Binding-site contacts:
Ligand atom N2 contacts residue ASN369 of chain 1.A at 3.0 Å (h-bond).
Ligand atom C1 contacts residue PRO368 of chain 1.A at 4.3 Å (hydrophobic).
Ligand atom O5 contacts residue PRO368 of chain 1.A at 3.8 Å.
Ligand atom O6 contacts residue ASN393 of chain 1.A at 4.2 Å.
Ligand atom O5 contacts residue ASN393 of chain 1.A at 4.2 Å.
Ligand atom C1 contacts residue ASN369 of chain 1.A at 1.4 Å.
Ligand atom O5 contacts residue ASN369 of chain 1.A at 2.4 Å (h-bond).
Ligand atom O7 contacts residue ASN369 of chain 1.A at 4.3 Å.
Ligand atom C5 contacts residue ASN369 of chain 1.A at 3.6 Å.
Ligand atom C3 contacts residue ASN369 of chain 1.A at 3.8 Å.
Ligand atom C8 contacts residue ARG344 of chain 1.A at 3.5 Å.
Ligand atom C4 contacts residue ASN369 of chain 1.A at 4.2 Å.
Ligand atom C2 contacts residue ASN369 of chain 1.A at 2.5 Å.
Ligand atom C7 contacts residue ASN369 of chain 1.A at 3.9 Å.

Sequence of chain 1.A:
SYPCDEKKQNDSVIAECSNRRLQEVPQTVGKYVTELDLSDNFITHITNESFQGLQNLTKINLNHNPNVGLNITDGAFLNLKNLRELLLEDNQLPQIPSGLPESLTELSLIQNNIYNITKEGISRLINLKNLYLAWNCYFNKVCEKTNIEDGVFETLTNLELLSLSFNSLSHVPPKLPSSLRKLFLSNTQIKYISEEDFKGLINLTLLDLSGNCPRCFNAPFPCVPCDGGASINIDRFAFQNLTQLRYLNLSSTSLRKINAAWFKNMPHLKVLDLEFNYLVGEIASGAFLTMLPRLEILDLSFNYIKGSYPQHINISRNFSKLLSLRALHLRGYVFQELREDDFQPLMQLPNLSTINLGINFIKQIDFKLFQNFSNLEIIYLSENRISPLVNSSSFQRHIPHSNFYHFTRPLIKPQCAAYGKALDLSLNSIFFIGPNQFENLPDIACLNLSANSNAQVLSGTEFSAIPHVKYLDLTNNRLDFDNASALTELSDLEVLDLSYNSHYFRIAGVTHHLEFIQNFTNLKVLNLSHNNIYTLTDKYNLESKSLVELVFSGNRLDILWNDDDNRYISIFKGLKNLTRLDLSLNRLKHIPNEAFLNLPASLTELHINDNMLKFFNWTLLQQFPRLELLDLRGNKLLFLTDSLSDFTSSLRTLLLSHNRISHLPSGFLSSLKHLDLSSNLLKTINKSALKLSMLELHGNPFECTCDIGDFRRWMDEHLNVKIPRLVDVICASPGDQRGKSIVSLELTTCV

The protein below binds the small molecule below.
Small molecule (SMILES): CC(=O)N[C@@H]1[C@@H](O)[C@H](O)[C@@H](CO)O[C@H]1O